Binding-site contacts:
Ligand atom O51 contacts residue GLY80 of chain 1.B at 3.4 Å (h-bond).
Ligand atom N21 contacts residue GLY80 of chain 1.B at 4.1 Å.
Ligand atom O2 contacts residue VAL78 of chain 1.B at 4.0 Å.
Ligand atom C1F contacts residue GLY80 of chain 1.B at 3.7 Å.
Ligand atom O3 contacts residue THR77 of chain 1.B at 3.2 Å (h-bond).
Ligand atom O37 contacts residue GLY80 of chain 1.B at 4.2 Å.
Ligand atom O22 contacts residue GLY80 of chain 1.B at 2.9 Å (h-bond).
Ligand atom O22 contacts residue GLY79 of chain 1.B at 3.2 Å.
Ligand atom C53 contacts residue LEU86 of chain 1.B at 4.2 Å (hydrophobic).
Ligand atom C5 contacts residue THR77 of chain 1.B at 3.5 Å.
Ligand atom C4B contacts residue GLY80 of chain 1.B at 3.6 Å.
Ligand atom C4 contacts residue THR77 of chain 1.B at 4.1 Å.
Ligand atom O21 contacts residue GLY79 of chain 1.B at 4.0 Å.
Ligand atom C1B contacts residue GLY83 of chain 1.B at 3.6 Å.
Ligand atom C2A contacts residue THR82 of chain 1.B at 4.2 Å.
Ligand atom O25 contacts residue THR82 of chain 1.B at 2.8 Å (h-bond).
Ligand atom C34 contacts residue LEU70 of chain 1.C at 4.0 Å (hydrophobic).
Ligand atom C44 contacts residue THR77 of chain 1.C at 4.2 Å.
Ligand atom C1A contacts residue GLY80 of chain 1.B at 4.0 Å.
Ligand atom C30 contacts residue LEU70 of chain 1.C at 3.9 Å (hydrophobic).
Ligand atom C83 contacts residue ALA90 of chain 1.B at 3.6 Å (hydrophobic).
Ligand atom C34 contacts residue LEU74 of chain 1.C at 3.9 Å (hydrophobic).
Ligand atom O13 contacts residue THR82 of chain 1.B at 3.0 Å (h-bond).
Ligand atom O13 contacts residue GLY81 of chain 1.B at 3.2 Å.
Ligand atom O5 contacts residue GLY80 of chain 1.B at 4.2 Å.
Ligand atom C3 contacts residue THR77 of chain 1.B at 3.6 Å.
Ligand atom C7 contacts residue THR77 of chain 1.B at 4.3 Å.
Ligand atom C57 contacts residue GLY80 of chain 1.B at 3.9 Å.
Ligand atom O6 contacts residue GLY80 of chain 1.B at 3.9 Å.
Ligand atom C2D contacts residue GLY80 of chain 1.B at 3.2 Å.
Ligand atom C3C contacts residue GLY80 of chain 1.B at 3.8 Å.
Ligand atom C74 contacts residue LEU86 of chain 1.B at 3.8 Å (hydrophobic).
Ligand atom C22 contacts residue GLY79 of chain 1.B at 4.2 Å.
Ligand atom C10 contacts residue LEU74 of chain 1.B at 4.1 Å (hydrophobic).
Ligand atom C28 contacts residue GLY83 of chain 1.B at 3.4 Å.
Ligand atom O1 contacts residue GLY83 of chain 1.B at 2.7 Å (h-bond).
Ligand atom O2 contacts residue GLY79 of chain 1.B at 3.0 Å (h-bond).
Ligand atom O13 contacts residue GLY80 of chain 1.B at 4.0 Å.
Ligand atom C1A contacts residue GLY79 of chain 1.B at 4.2 Å.
Ligand atom P1 contacts residue THR82 of chain 1.B at 3.8 Å.

Sequence of chain 1.C:
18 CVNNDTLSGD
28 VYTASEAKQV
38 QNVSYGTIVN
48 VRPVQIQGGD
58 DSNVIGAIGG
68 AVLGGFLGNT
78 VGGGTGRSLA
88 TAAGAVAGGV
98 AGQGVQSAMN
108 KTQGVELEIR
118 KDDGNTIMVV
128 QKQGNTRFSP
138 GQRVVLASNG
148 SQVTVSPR

Sequence of chain 1.B:
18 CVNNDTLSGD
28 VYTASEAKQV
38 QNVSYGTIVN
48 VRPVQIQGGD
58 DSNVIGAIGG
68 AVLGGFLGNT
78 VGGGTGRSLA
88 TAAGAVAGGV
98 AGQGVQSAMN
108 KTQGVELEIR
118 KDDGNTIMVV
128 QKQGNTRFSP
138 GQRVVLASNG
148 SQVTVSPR

This protein binds this small molecule.
Small molecule (SMILES): CC/C=C/CCCCCCC[C@@H](O)CC(=O)N[C@H]1[C@@H](OP(=O)(O)O)O[C@H](CO[C@@H]2O[C@H](CO[C@]3(C(=O)O)C[C@@H](O)[C@@H](O)[C@@H]([C@H](O)CO)O3)[C@@H](OP(=O)(O)O)[C@H](OC(=O)C[C@@H](CCC/C=C/CCCCCC)OC(=O)CCCCCCCCCCCCC)[C@H]2NC(=O)C[C@@H](C/C=C/CCCCCCCC)OC(=O)CCCCCCCCCCC)[C@@H](O)[C@@H]1OC(=O)C[C@H](O)C/C=C/CCCCCCCC